Binding-site contacts:
Ligand atom C3 contacts residue ASN332 of chain 3.I at 3.8 Å.
Ligand atom C8 contacts residue GLY335 of chain 3.I at 4.3 Å.
Ligand atom C2 contacts residue SER357 of chain 3.I at 4.0 Å.
Ligand atom C7 contacts residue ASN332 of chain 3.I at 3.5 Å.
Ligand atom C2 contacts residue ASN332 of chain 3.I at 2.4 Å.
Ligand atom C1 contacts residue ASN332 of chain 3.I at 1.4 Å.
Ligand atom N2 contacts residue SER357 of chain 3.I at 4.2 Å.
Ligand atom C7 contacts residue SER333 of chain 3.I at 3.4 Å.
Ligand atom O5 contacts residue ASN332 of chain 3.I at 2.4 Å (h-bond).
Ligand atom N2 contacts residue SER333 of chain 3.I at 4.3 Å.
Ligand atom C7 contacts residue SER334 of chain 3.I at 4.2 Å.
Ligand atom C8 contacts residue SER333 of chain 3.I at 3.3 Å.
Ligand atom C4 contacts residue ASN332 of chain 3.I at 4.2 Å.
Ligand atom C8 contacts residue SER334 of chain 3.I at 3.7 Å.
Ligand atom N2 contacts residue ASN332 of chain 3.I at 2.9 Å (h-bond).
Ligand atom C1 contacts residue SER357 of chain 3.I at 4.1 Å.
Ligand atom O7 contacts residue SER333 of chain 3.I at 3.1 Å (h-bond).
Ligand atom O7 contacts residue ASN332 of chain 3.I at 3.7 Å.
Ligand atom O7 contacts residue SER334 of chain 3.I at 3.8 Å.
Ligand atom C5 contacts residue ASN332 of chain 3.I at 3.7 Å.

Sequence of chain 3.I:
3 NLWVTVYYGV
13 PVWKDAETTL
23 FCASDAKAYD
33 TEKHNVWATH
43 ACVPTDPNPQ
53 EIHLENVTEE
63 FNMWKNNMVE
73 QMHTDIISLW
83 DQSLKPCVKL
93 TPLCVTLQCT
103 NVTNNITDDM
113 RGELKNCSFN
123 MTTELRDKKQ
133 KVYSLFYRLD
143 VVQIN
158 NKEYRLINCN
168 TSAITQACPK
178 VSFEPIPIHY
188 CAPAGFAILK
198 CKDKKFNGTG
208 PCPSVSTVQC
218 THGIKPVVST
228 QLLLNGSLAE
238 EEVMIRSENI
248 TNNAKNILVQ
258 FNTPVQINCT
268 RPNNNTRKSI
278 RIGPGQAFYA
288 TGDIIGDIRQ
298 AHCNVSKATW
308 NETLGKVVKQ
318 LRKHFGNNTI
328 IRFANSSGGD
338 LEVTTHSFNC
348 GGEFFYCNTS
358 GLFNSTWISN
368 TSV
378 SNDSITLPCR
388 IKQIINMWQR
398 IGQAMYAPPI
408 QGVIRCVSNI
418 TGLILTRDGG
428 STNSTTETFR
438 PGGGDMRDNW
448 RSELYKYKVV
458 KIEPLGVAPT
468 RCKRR

A small-molecule ligand and the protein it binds are described below.
Small molecule (SMILES): CC(=O)N[C@@H]1[C@@H](O)[C@H](O)[C@@H](CO)O[C@H]1O